Binding-site contacts:
Ligand atom C6 contacts residue PHE134 of chain 1.O at 3.9 Å (hydrophobic).
Ligand atom N contacts residue LEU111 of chain 1.Q at 2.9 Å (h-bond).
Ligand atom CD1 contacts residue HIS108 of chain 1.Q at 3.6 Å.
Ligand atom CB contacts residue MET84 of chain 1.Q at 3.9 Å (hydrophobic).
Ligand atom CD2 contacts residue SER83 of chain 1.Q at 3.1 Å.
Ligand atom C contacts residue SER83 of chain 1.Q at 3.1 Å.
Ligand atom CD2 contacts residue MET84 of chain 1.Q at 3.4 Å (hydrophobic).
Ligand atom O contacts residue LEU111 of chain 1.Q at 2.9 Å (h-bond).
Ligand atom N contacts residue ILE56 of chain 1.Q at 3.5 Å.
Ligand atom CD2 contacts residue AI41 of chain 1.EB at 3.3 Å.
Ligand atom C5 contacts residue PHE134 of chain 1.O at 3.9 Å (hydrophobic).
Ligand atom O contacts residue GLY53 of chain 1.Q at 3.6 Å.
Ligand atom O1 contacts residue AI41 of chain 1.EB at 3.9 Å.
Ligand atom O1 contacts residue ILE56 of chain 1.Q at 2.7 Å (h-bond).
Ligand atom OXT contacts residue HIS108 of chain 1.Q at 3.2 Å.
Ligand atom O contacts residue SER83 of chain 1.Q at 2.7 Å.
Ligand atom CD1 contacts residue GLY54 of chain 1.Q at 3.5 Å.
Ligand atom CB contacts residue LEU111 of chain 1.Q at 3.3 Å (hydrophobic).
Ligand atom OXT contacts residue SER83 of chain 1.Q at 2.9 Å.
Ligand atom O1 contacts residue SER55 of chain 1.Q at 3.7 Å.
Ligand atom CA contacts residue LEU111 of chain 1.Q at 3.5 Å (hydrophobic).
Ligand atom C6 contacts residue LEU111 of chain 1.Q at 3.4 Å (hydrophobic).
Ligand atom CD1 contacts residue SER55 of chain 1.Q at 3.4 Å.
Ligand atom CD1 contacts residue PRO110 of chain 1.Q at 3.8 Å (hydrophobic).
Ligand atom C contacts residue LEU111 of chain 1.Q at 3.8 Å (hydrophobic).
Ligand atom C contacts residue ILE56 of chain 1.Q at 3.7 Å (hydrophobic).
Ligand atom N contacts residue GLY54 of chain 1.Q at 2.9 Å (h-bond).
Ligand atom O contacts residue MET84 of chain 1.Q at 3.0 Å (h-bond).
Ligand atom CA contacts residue GLY54 of chain 1.Q at 3.8 Å.
Ligand atom C3 contacts residue AI41 of chain 1.EB at 3.3 Å.
Ligand atom C4 contacts residue AI41 of chain 1.EB at 3.5 Å.
Ligand atom C contacts residue MET84 of chain 1.Q at 4.0 Å (hydrophobic).
Ligand atom C5 contacts residue PHE128 of chain 1.Q at 3.6 Å (hydrophobic).
Ligand atom O contacts residue PRO110 of chain 1.Q at 3.2 Å.
Ligand atom CB contacts residue ILE56 of chain 1.Q at 3.6 Å (hydrophobic).
Ligand atom C contacts residue GLY54 of chain 1.Q at 3.8 Å.
Ligand atom C4 contacts residue PHE128 of chain 1.Q at 3.4 Å (hydrophobic).
Ligand atom C contacts residue ILE56 of chain 1.Q at 3.8 Å (hydrophobic).
Ligand atom C2 contacts residue AI41 of chain 1.EB at 3.7 Å.
Ligand atom O contacts residue GLY54 of chain 1.Q at 3.3 Å (h-bond).

This protein binds this small molecule.
Small molecule (SMILES): CC(C)C[C@H](NC(=O)[C@H](CC(C)C)NC(=O)c1ccccc1)C(=O)O

Sequence of chain 1.O:
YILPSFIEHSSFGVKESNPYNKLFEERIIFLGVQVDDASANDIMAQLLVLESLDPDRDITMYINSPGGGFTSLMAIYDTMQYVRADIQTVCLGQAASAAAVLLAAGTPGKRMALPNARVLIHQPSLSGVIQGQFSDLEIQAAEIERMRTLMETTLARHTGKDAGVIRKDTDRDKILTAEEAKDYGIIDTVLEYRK

Sequence of chain 1.Q:
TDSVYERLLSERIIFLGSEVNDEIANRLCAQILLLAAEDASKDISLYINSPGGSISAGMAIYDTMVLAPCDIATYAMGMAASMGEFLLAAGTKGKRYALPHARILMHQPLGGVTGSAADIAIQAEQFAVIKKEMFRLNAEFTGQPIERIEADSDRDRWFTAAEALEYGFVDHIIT